Sequence of chain 1.K:
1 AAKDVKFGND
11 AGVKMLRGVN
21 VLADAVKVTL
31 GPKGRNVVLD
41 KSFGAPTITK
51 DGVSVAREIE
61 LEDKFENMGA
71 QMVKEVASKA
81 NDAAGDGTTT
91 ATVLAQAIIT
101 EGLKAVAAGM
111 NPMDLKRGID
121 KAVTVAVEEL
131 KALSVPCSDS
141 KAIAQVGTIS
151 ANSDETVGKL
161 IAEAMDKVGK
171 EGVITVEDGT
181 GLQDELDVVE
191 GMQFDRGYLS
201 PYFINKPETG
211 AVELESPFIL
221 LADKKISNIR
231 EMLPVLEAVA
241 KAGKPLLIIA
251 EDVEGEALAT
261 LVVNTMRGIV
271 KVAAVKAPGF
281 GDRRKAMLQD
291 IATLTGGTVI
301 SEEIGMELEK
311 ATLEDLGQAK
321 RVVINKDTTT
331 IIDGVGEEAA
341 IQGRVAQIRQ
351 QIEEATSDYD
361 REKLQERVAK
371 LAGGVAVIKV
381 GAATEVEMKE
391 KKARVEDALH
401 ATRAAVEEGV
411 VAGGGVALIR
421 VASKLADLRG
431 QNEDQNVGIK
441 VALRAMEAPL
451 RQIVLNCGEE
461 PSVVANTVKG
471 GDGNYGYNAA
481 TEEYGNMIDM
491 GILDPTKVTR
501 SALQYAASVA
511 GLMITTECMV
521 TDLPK

Binding-site contacts:
Ligand atom O2G contacts residue ASP86 of chain 1.K at 3.6 Å (salt-bridge).
Ligand atom O2G contacts residue THR88 of chain 1.K at 3.1 Å (h-bond).
Ligand atom C6 contacts residue ALA479 of chain 1.K at 3.6 Å (hydrophobic).
Ligand atom C3' contacts residue ASP494 of chain 1.K at 3.5 Å.
Ligand atom PB contacts residue MG1 of chain 1.UA at 3.1 Å.
Ligand atom O3B contacts residue THR88 of chain 1.K at 3.3 Å (h-bond).
Ligand atom O3' contacts residue ASP494 of chain 1.K at 3.0 Å (salt-bridge).
Ligand atom PG contacts residue MG1 of chain 1.UA at 3.4 Å.
Ligand atom C2' contacts residue ASP494 of chain 1.K at 3.3 Å.
Ligand atom O3G contacts residue ASP86 of chain 1.K at 3.0 Å (salt-bridge).
Ligand atom O1B contacts residue ASP86 of chain 1.K at 3.0 Å (salt-bridge).
Ligand atom O2B contacts residue GLY87 of chain 1.K at 3.5 Å.
Ligand atom N6 contacts residue ALA480 of chain 1.K at 3.5 Å (h-bond).
Ligand atom N1 contacts residue ALA479 of chain 1.K at 2.7 Å (h-bond).
Ligand atom O3A contacts residue MG1 of chain 1.UA at 3.5 Å.
Ligand atom O2A contacts residue MG1 of chain 1.UA at 1.8 Å.
Ligand atom O1A contacts residue K1 of chain 1.VA at 2.4 Å.
Ligand atom O2G contacts residue GLY87 of chain 1.K at 3.5 Å (h-bond).
Ligand atom O2' contacts residue ASP494 of chain 1.K at 2.7 Å (salt-bridge).
Ligand atom C2 contacts residue ALA479 of chain 1.K at 3.5 Å (hydrophobic).
Ligand atom N6 contacts residue ILE492 of chain 1.K at 3.4 Å.
Ligand atom O3A contacts residue LEU30 of chain 1.K at 3.5 Å.
Ligand atom S1G contacts residue GLY52 of chain 1.K at 3.4 Å (h-bond).
Ligand atom O2' contacts residue GLY413 of chain 1.K at 3.4 Å.
Ligand atom S1G contacts residue THR89 of chain 1.K at 2.9 Å (h-bond).
Ligand atom O2B contacts residue THR90 of chain 1.K at 2.7 Å (h-bond).
Ligand atom O5' contacts residue GLY31 of chain 1.K at 3.3 Å (h-bond).
Ligand atom O3G contacts residue MG1 of chain 1.UA at 1.9 Å.
Ligand atom O3B contacts residue THR89 of chain 1.K at 2.9 Å (h-bond).
Ligand atom C2 contacts residue TYR477 of chain 1.K at 3.5 Å (hydrophobic).
Ligand atom O1A contacts residue THR29 of chain 1.K at 3.5 Å (h-bond).
Ligand atom O1B contacts residue MG1 of chain 1.UA at 2.2 Å.
Ligand atom C4 contacts residue PRO32 of chain 1.K at 3.6 Å (hydrophobic).
Ligand atom N6 contacts residue ASN478 of chain 1.K at 2.9 Å (h-bond).
Ligand atom O2' contacts residue GLY414 of chain 1.K at 2.9 Å (h-bond).
Ligand atom O4' contacts residue GLY31 of chain 1.K at 3.5 Å.
Ligand atom PA contacts residue MG1 of chain 1.UA at 3.2 Å.
Ligand atom N3 contacts residue GLY414 of chain 1.K at 3.2 Å.
Ligand atom O1A contacts residue GLY31 of chain 1.K at 3.1 Å (h-bond).
Ligand atom O1B contacts residue GLY87 of chain 1.K at 3.2 Å (h-bond).

A small-molecule ligand and the protein it binds are described below.
Small molecule (SMILES): Nc1ncnc2c1ncn2[C@@H]1O[C@H](COP(=O)(O)OP(=O)(O)OP(O)(O)=S)[C@@H](O)[C@H]1O